Binding-site contacts:
Ligand atom CAR contacts residue PRO1 of chain 2.C at 4.2 Å (hydrophobic).
Ligand atom CAC contacts residue TYR57 of chain 2.B at 2.5 Å (hydrophobic).
Ligand atom CAB contacts residue PHE50 of chain 2.B at 3.8 Å (hydrophobic).
Ligand atom CAK contacts residue PRO1 of chain 2.C at 2.1 Å (hydrophobic).
Ligand atom CAS contacts residue SER64 of chain 2.C at 3.6 Å.
Ligand atom CAL contacts residue PHE50 of chain 2.B at 4.5 Å (hydrophobic).
Ligand atom OAO contacts residue ALA108 of chain 2.C at 4.2 Å.
Ligand atom CAX contacts residue ALA108 of chain 2.C at 4.3 Å (hydrophobic).
Ligand atom CAI contacts residue TYR57 of chain 2.B at 3.6 Å (hydrophobic).
Ligand atom CAR contacts residue TYR57 of chain 2.B at 3.5 Å (hydrophobic).
Ligand atom CAC contacts residue MET39 of chain 2.C at 3.2 Å (hydrophobic).
Ligand atom CAW contacts residue PRO1 of chain 2.C at 2.8 Å (hydrophobic).
Ligand atom CAC contacts residue PHE50 of chain 2.B at 3.2 Å (hydrophobic).
Ligand atom OAQ contacts residue PRO1 of chain 2.C at 2.6 Å (h-bond).
Ligand atom CAJ contacts residue PRO1 of chain 2.C at 3.2 Å (hydrophobic).
Ligand atom CAB contacts residue TYR96 of chain 2.B at 4.2 Å (hydrophobic).
Ligand atom CAI contacts residue TYR96 of chain 2.B at 4.1 Å (hydrophobic).
Ligand atom CAV contacts residue PRO1 of chain 2.C at 3.5 Å (hydrophobic).
Ligand atom CAG contacts residue ALA108 of chain 2.C at 4.1 Å (hydrophobic).
Ligand atom CAT contacts residue ALA108 of chain 2.C at 3.8 Å (hydrophobic).
Ligand atom CAI contacts residue PHE50 of chain 2.B at 2.9 Å (hydrophobic).
Ligand atom CAJ contacts residue PHE50 of chain 2.B at 4.1 Å (hydrophobic).
Ligand atom CAJ contacts residue MET39 of chain 2.C at 4.5 Å (hydrophobic).
Ligand atom CAR contacts residue PHE50 of chain 2.B at 3.2 Å (hydrophobic).
Ligand atom CAF contacts residue ALA108 of chain 2.C at 4.0 Å (hydrophobic).
Ligand atom CAH contacts residue ALA108 of chain 2.C at 4.3 Å (hydrophobic).
Ligand atom CAR contacts residue MET39 of chain 2.C at 4.2 Å (hydrophobic).
Ligand atom NAN contacts residue PRO1 of chain 2.C at 4.4 Å.
Ligand atom CAM contacts residue PRO1 of chain 2.C at 4.2 Å (hydrophobic).
Ligand atom CAE contacts residue ALA108 of chain 2.C at 3.8 Å (hydrophobic).
Ligand atom CAK contacts residue SER64 of chain 2.C at 3.9 Å.
Ligand atom CAD contacts residue SER64 of chain 2.C at 2.8 Å.
Ligand atom OAP contacts residue PHE50 of chain 2.B at 4.0 Å.
Ligand atom CAD contacts residue PRO1 of chain 2.C at 3.6 Å (hydrophobic).
Ligand atom CAU contacts residue PHE50 of chain 2.B at 3.7 Å (hydrophobic).
Ligand atom CAS contacts residue PRO1 of chain 2.C at 3.3 Å (hydrophobic).

A protein and the small-molecule ligand that binds it are described below.
Small molecule (SMILES): COc1ccc(-c2cc(Oc3cc(C)cc(OC)c3)cc(C)n2)cc1

Sequence of chain 2.B:
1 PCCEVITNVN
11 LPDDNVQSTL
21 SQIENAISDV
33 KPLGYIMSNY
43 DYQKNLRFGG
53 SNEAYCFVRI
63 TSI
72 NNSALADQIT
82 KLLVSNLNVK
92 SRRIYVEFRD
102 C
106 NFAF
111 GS

Sequence of chain 2.C:
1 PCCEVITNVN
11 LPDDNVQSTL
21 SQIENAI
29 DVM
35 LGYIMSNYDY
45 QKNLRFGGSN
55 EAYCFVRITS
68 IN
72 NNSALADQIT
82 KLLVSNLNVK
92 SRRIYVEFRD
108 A